A small-molecule ligand and the protein it binds are described below.
Small molecule (SMILES): CC(=O)N[C@@H]1[C@@H](O)[C@H](O)[C@@H](CO)O[C@H]1O

Sequence of chain 1.E:
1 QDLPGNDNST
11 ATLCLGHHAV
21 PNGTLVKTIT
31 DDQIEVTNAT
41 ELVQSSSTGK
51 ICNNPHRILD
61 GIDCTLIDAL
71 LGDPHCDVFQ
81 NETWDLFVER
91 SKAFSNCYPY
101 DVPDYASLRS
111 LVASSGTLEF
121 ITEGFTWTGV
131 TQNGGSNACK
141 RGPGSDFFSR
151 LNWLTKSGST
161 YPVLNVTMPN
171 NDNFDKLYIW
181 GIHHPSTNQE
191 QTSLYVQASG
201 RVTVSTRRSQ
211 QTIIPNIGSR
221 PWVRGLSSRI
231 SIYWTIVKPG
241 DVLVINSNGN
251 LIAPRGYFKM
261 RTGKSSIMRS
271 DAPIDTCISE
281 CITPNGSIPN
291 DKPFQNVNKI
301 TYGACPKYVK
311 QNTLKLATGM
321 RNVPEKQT

Binding-site contacts:
Ligand atom C6 contacts residue ILE121 of chain 1.E at 3.6 Å (hydrophobic).
Ligand atom C7 contacts residue ASN81 of chain 1.E at 3.1 Å.
Ligand atom C1 contacts residue PHE120 of chain 1.E at 3.8 Å (hydrophobic).
Ligand atom C8 contacts residue ASN81 of chain 1.E at 4.3 Å.
Ligand atom C8 contacts residue GLN80 of chain 1.E at 3.6 Å.
Ligand atom O5 contacts residue PHE120 of chain 1.E at 3.9 Å.
Ligand atom C2 contacts residue ASN81 of chain 1.E at 2.4 Å.
Ligand atom O5 contacts residue ASN81 of chain 1.E at 2.4 Å (h-bond).
Ligand atom C3 contacts residue PHE120 of chain 1.E at 4.3 Å (hydrophobic).
Ligand atom C3 contacts residue ASN81 of chain 1.E at 3.7 Å.
Ligand atom C4 contacts residue ASN81 of chain 1.E at 4.2 Å.
Ligand atom C5 contacts residue PHE120 of chain 1.E at 3.6 Å (hydrophobic).
Ligand atom C5 contacts residue ILE121 of chain 1.E at 3.9 Å (hydrophobic).
Ligand atom C1 contacts residue ASN81 of chain 1.E at 1.5 Å.
Ligand atom N2 contacts residue ASN81 of chain 1.E at 2.9 Å (h-bond).
Ligand atom O7 contacts residue ASN81 of chain 1.E at 2.8 Å (h-bond).
Ligand atom C5 contacts residue ASN81 of chain 1.E at 3.7 Å.